Sequence of chain 2.A:
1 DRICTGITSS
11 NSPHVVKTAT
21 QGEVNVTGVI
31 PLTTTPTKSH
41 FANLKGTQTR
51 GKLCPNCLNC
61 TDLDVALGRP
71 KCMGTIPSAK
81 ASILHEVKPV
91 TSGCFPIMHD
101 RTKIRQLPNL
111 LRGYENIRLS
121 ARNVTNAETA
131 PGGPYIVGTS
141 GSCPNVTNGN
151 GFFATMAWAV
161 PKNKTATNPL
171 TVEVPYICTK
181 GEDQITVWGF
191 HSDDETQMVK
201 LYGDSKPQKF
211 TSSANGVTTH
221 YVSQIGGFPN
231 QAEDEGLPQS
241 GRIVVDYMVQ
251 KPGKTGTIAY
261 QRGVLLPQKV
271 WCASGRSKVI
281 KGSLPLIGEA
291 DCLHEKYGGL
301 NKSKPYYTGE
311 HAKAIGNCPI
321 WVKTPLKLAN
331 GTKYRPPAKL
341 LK

Binding-site contacts:
Ligand atom C2 contacts residue ASN163 of chain 2.A at 2.7 Å.
Ligand atom C4 contacts residue ASN163 of chain 2.A at 4.3 Å.
Ligand atom C1 contacts residue THR165 of chain 2.A at 4.5 Å.
Ligand atom C5 contacts residue ASN163 of chain 2.A at 3.6 Å.
Ligand atom C7 contacts residue ASN163 of chain 2.A at 3.6 Å.
Ligand atom O5 contacts residue ASN163 of chain 2.A at 2.4 Å (h-bond).
Ligand atom N2 contacts residue ASN163 of chain 2.A at 2.7 Å (h-bond).
Ligand atom C1 contacts residue ASN163 of chain 2.A at 1.4 Å.
Ligand atom C8 contacts residue ASN163 of chain 2.A at 4.3 Å.
Ligand atom O7 contacts residue ASN163 of chain 2.A at 4.4 Å.
Ligand atom C3 contacts residue ASN163 of chain 2.A at 4.0 Å.

The small molecule below binds the protein below.
Small molecule (SMILES): CC(=O)N[C@@H]1[C@@H](O)[C@H](O)[C@@H](CO)O[C@H]1O